Sequence of chain 1.A:
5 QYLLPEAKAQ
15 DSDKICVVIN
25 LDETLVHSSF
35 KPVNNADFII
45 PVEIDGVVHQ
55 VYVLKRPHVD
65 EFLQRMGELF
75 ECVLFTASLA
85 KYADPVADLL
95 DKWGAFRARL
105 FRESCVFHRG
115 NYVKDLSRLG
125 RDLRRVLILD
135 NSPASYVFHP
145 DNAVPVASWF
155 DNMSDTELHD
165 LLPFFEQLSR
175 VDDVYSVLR

The protein below binds the small molecule below.
Small molecule (SMILES): C[C@@H](O)[C@H](NC(=O)[C@@H]1CCCN1C(=O)[C@@H](N)CO)C(=O)N[C@H](/C=C1\CCC[C@H]1C=O)COP(=O)(O)O

Binding-site contacts:
Ligand atom CA contacts residue SER82 of chain 1.A at 3.7 Å.
Ligand atom C11 contacts residue ALA81 of chain 1.A at 3.6 Å (hydrophobic).
Ligand atom O04 contacts residue ALA81 of chain 1.A at 3.7 Å.
Ligand atom O08 contacts residue ASP26 of chain 1.A at 3.0 Å (salt-bridge).
Ligand atom O08 contacts residue ASN24 of chain 1.A at 3.1 Å (h-bond).
Ligand atom P05 contacts residue ASP26 of chain 1.A at 3.8 Å.
Ligand atom O04 contacts residue SER82 of chain 1.A at 3.6 Å.
Ligand atom P05 contacts residue ALA81 of chain 1.A at 3.7 Å.
Ligand atom P05 contacts residue ASN24 of chain 1.A at 3.1 Å.
Ligand atom O04 contacts residue THR80 of chain 1.A at 3.5 Å (h-bond).
Ligand atom O07 contacts residue THR80 of chain 1.A at 3.5 Å.
Ligand atom O contacts residue ARG106 of chain 1.A at 3.1 Å (salt-bridge).
Ligand atom CD contacts residue ILE48 of chain 1.A at 3.7 Å (hydrophobic).
Ligand atom C contacts residue SER82 of chain 1.A at 3.4 Å.
Ligand atom O contacts residue TYR86 of chain 1.A at 3.9 Å.
Ligand atom O08 contacts residue THR80 of chain 1.A at 2.4 Å (h-bond).
Ligand atom C12 contacts residue TYR116 of chain 1.A at 3.8 Å (hydrophobic).
Ligand atom N contacts residue ASP26 of chain 1.A at 3.3 Å (salt-bridge).
Ligand atom P05 contacts residue THR80 of chain 1.A at 3.4 Å.
Ligand atom O04 contacts residue ASP26 of chain 1.A at 3.5 Å (salt-bridge).
Ligand atom CG contacts residue VAL46 of chain 1.A at 3.9 Å (hydrophobic).
Ligand atom P05 contacts residue MG1 of chain 1.E at 3.3 Å.
Ligand atom O06 contacts residue ASP26 of chain 1.A at 3.2 Å (salt-bridge).
Ligand atom O06 contacts residue MG1 of chain 1.E at 1.8 Å.
Ligand atom O07 contacts residue ASN24 of chain 1.A at 2.8 Å (h-bond).
Ligand atom C contacts residue LEU83 of chain 1.A at 3.7 Å (hydrophobic).
Ligand atom C03 contacts residue ASP26 of chain 1.A at 3.5 Å.
Ligand atom O contacts residue ARG106 of chain 1.A at 3.0 Å (salt-bridge).
Ligand atom O08 contacts residue LEU25 of chain 1.A at 3.6 Å.
Ligand atom CA contacts residue LEU83 of chain 1.A at 3.9 Å (hydrophobic).
Ligand atom O contacts residue SER82 of chain 1.A at 3.5 Å.
Ligand atom N contacts residue SER82 of chain 1.A at 3.6 Å.
Ligand atom C11 contacts residue ARG106 of chain 1.A at 3.8 Å.
Ligand atom O07 contacts residue ALA81 of chain 1.A at 2.8 Å (h-bond).
Ligand atom O06 contacts residue ASN24 of chain 1.A at 3.0 Å (h-bond).
Ligand atom CG contacts residue ILE48 of chain 1.A at 3.9 Å (hydrophobic).
Ligand atom O07 contacts residue LYS118 of chain 1.A at 3.0 Å (salt-bridge).
Ligand atom CG2 contacts residue ASP26 of chain 1.A at 3.5 Å.
Ligand atom O contacts residue LEU83 of chain 1.A at 2.6 Å (h-bond).
Ligand atom O contacts residue SER82 of chain 1.A at 3.2 Å.